Sequence of chain 2.A:
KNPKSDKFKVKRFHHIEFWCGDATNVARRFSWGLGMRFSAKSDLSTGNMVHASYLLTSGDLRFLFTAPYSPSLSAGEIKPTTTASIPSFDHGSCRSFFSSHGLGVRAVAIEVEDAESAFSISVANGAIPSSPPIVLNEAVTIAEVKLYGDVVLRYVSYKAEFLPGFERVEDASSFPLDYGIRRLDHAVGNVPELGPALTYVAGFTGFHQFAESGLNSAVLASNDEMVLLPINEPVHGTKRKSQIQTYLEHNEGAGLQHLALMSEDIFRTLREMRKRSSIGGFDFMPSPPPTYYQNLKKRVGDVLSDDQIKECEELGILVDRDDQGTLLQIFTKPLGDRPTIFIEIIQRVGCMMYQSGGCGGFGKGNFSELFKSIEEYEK

This protein binds this small molecule.
Small molecule (SMILES): Cc1c(C(=O)C2=C(O)CCCC2=O)ccc2nc(C)n(-c3ccccc3)c(=O)c12

Binding-site contacts:
Ligand atom O22 contacts residue CO1 of chain 2.B at 2.0 Å.
Ligand atom C4 contacts residue CO1 of chain 2.B at 3.1 Å.
Ligand atom C2 contacts residue SER239 of chain 2.A at 3.6 Å.
Ligand atom C9 contacts residue PHE391 of chain 2.A at 3.8 Å (hydrophobic).
Ligand atom C3 contacts residue PRO252 of chain 2.A at 3.5 Å (hydrophobic).
Ligand atom C21 contacts residue PHE353 of chain 2.A at 3.5 Å (hydrophobic).
Ligand atom C24 contacts residue ASN395 of chain 2.A at 3.6 Å.
Ligand atom O22 contacts residue HIS280 of chain 2.A at 3.0 Å (h-bond).
Ligand atom O8 contacts residue CO1 of chain 2.B at 2.1 Å.
Ligand atom C2 contacts residue LYS393 of chain 2.A at 3.6 Å.
Ligand atom C1 contacts residue LYS393 of chain 2.A at 3.6 Å.
Ligand atom C12 contacts residue PHE396 of chain 2.A at 3.6 Å (hydrophobic).
Ligand atom O8 contacts residue HIS280 of chain 2.A at 3.2 Å (h-bond).
Ligand atom C5 contacts residue CO1 of chain 2.B at 3.6 Å.
Ligand atom C13 contacts residue PHE396 of chain 2.A at 3.5 Å (hydrophobic).
Ligand atom C4 contacts residue HIS280 of chain 2.A at 3.6 Å.
Ligand atom C24 contacts residue LEU399 of chain 2.A at 3.5 Å (hydrophobic).
Ligand atom C16 contacts residue PHE353 of chain 2.A at 3.6 Å (hydrophobic).
Ligand atom C14 contacts residue PHE396 of chain 2.A at 3.6 Å (hydrophobic).
Ligand atom C15 contacts residue PHE353 of chain 2.A at 3.1 Å (hydrophobic).
Ligand atom C5 contacts residue HIS280 of chain 2.A at 3.6 Å.
Ligand atom C1 contacts residue SER239 of chain 2.A at 3.7 Å.
Ligand atom O8 contacts residue VAL200 of chain 2.A at 3.8 Å.
Ligand atom C28 contacts residue MET307 of chain 2.A at 3.6 Å (hydrophobic).
Ligand atom C11 contacts residue GLY392 of chain 2.A at 3.7 Å.
Ligand atom C11 contacts residue PHE391 of chain 2.A at 3.3 Å (hydrophobic).
Ligand atom C19 contacts residue PHE396 of chain 2.A at 3.7 Å (hydrophobic).
Ligand atom C1 contacts residue ASN254 of chain 2.A at 3.4 Å.
Ligand atom O7 contacts residue PHE396 of chain 2.A at 3.4 Å.
Ligand atom C12 contacts residue GLY392 of chain 2.A at 3.1 Å.
Ligand atom O22 contacts residue PHE353 of chain 2.A at 3.6 Å.
Ligand atom C9 contacts residue CO1 of chain 2.B at 3.1 Å.
Ligand atom C13 contacts residue PHE353 of chain 2.A at 3.7 Å (hydrophobic).
Ligand atom C14 contacts residue PHE353 of chain 2.A at 3.3 Å (hydrophobic).
Ligand atom C9 contacts residue HIS280 of chain 2.A at 3.6 Å.
Ligand atom C10 contacts residue PHE353 of chain 2.A at 3.4 Å (hydrophobic).
Ligand atom O22 contacts residue GLU366 of chain 2.A at 3.0 Å (salt-bridge).
Ligand atom C29 contacts residue MET307 of chain 2.A at 3.5 Å (hydrophobic).
Ligand atom O8 contacts residue HIS198 of chain 2.A at 3.1 Å (h-bond).
Ligand atom N17 contacts residue PHE396 of chain 2.A at 3.8 Å.